Binding-site contacts:
Ligand atom N1 contacts residue PRO203 of chain 39.A at 3.8 Å.
Ligand atom N3 contacts residue PRO414 of chain 39.A at 4.2 Å.
Ligand atom C6 contacts residue VAL202 of chain 39.A at 4.2 Å (hydrophobic).
Ligand atom C4 contacts residue PRO203 of chain 39.A at 4.1 Å (hydrophobic).
Ligand atom C2' contacts residue PRO414 of chain 39.A at 3.8 Å (hydrophobic).
Ligand atom N4 contacts residue ASP201 of chain 39.A at 2.5 Å.
Ligand atom C5 contacts residue ASP201 of chain 39.A at 4.1 Å.
Ligand atom N6 contacts residue GLY420 of chain 39.A at 3.7 Å.
Ligand atom N6 contacts residue GLY422 of chain 39.A at 3.4 Å (h-bond).
Ligand atom C6 contacts residue GLY422 of chain 39.A at 3.8 Å.
Ligand atom N3 contacts residue ASP201 of chain 39.A at 4.1 Å.
Ligand atom C6 contacts residue PRO203 of chain 39.A at 4.0 Å (hydrophobic).
Ligand atom OP2 contacts residue ASP409 of chain 19.A at 3.2 Å (salt-bridge).
Ligand atom C2 contacts residue VAL202 of chain 39.A at 4.2 Å (hydrophobic).
Ligand atom C5 contacts residue PRO203 of chain 39.A at 3.9 Å (hydrophobic).
Ligand atom N1 contacts residue VAL202 of chain 39.A at 3.6 Å.
Ligand atom C6 contacts residue SER415 of chain 39.A at 4.1 Å.
Ligand atom C5 contacts residue PRO203 of chain 39.A at 4.0 Å (hydrophobic).
Ligand atom C2' contacts residue PRO203 of chain 39.A at 3.3 Å (hydrophobic).
Ligand atom C6 contacts residue PRO203 of chain 39.A at 4.0 Å (hydrophobic).
Ligand atom N6 contacts residue SER415 of chain 39.A at 3.6 Å.
Ligand atom C4 contacts residue VAL202 of chain 39.A at 3.7 Å (hydrophobic).
Ligand atom N7 contacts residue SER415 of chain 39.A at 4.0 Å.
Ligand atom N1 contacts residue PRO203 of chain 39.A at 4.1 Å.
Ligand atom C5 contacts residue SER415 of chain 39.A at 4.1 Å.
Ligand atom N6 contacts residue PHE421 of chain 39.A at 3.9 Å.
Ligand atom C8 contacts residue HIS413 of chain 39.A at 3.8 Å.
Ligand atom N7 contacts residue HIS413 of chain 39.A at 4.1 Å.
Ligand atom C5 contacts residue VAL202 of chain 39.A at 3.6 Å (hydrophobic).
Ligand atom C2 contacts residue GLY422 of chain 39.A at 3.3 Å.
Ligand atom N4 contacts residue VAL202 of chain 39.A at 2.9 Å (h-bond).
Ligand atom C4 contacts residue PRO203 of chain 39.A at 4.2 Å (hydrophobic).
Ligand atom C4 contacts residue ASP201 of chain 39.A at 3.7 Å.
Ligand atom N7 contacts residue PRO203 of chain 39.A at 4.2 Å.
Ligand atom N1 contacts residue GLY422 of chain 39.A at 3.0 Å (h-bond).
Ligand atom N7 contacts residue ASN392 of chain 39.A at 4.2 Å.
Ligand atom C2' contacts residue HIS413 of chain 39.A at 3.8 Å.
Ligand atom C2 contacts residue PRO203 of chain 39.A at 3.9 Å (hydrophobic).
Ligand atom C1' contacts residue PRO203 of chain 39.A at 4.1 Å (hydrophobic).
Ligand atom C5 contacts residue ARG91 of chain 39.A at 4.1 Å.

Sequence of chain 19.A:
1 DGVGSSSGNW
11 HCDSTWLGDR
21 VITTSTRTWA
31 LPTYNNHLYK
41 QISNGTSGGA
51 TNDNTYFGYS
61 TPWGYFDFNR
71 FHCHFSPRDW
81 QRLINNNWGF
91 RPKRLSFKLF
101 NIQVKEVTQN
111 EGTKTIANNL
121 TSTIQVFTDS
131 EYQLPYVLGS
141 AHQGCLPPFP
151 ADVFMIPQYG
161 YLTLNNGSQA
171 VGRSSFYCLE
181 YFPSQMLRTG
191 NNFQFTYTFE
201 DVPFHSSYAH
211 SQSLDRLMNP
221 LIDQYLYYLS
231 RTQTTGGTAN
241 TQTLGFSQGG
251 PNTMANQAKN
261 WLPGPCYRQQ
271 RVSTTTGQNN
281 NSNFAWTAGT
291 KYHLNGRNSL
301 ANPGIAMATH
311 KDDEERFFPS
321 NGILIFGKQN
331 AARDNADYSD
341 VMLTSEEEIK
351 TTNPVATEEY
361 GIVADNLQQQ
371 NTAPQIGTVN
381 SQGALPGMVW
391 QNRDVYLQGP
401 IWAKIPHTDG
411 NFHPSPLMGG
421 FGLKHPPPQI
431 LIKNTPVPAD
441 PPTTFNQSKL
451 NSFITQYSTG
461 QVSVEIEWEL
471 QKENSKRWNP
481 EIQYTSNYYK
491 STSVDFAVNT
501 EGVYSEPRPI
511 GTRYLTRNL

The small molecule below binds the protein below.
Small molecule (SMILES): Nc1ccn([C@H]2C[C@H](O[P](=O)(O)OC[C@H]3O[C@@H](n4cnc5c(N)ncnc54)C[C@@H]3O)[C@@H](COP(=O)(O)O)O2)c(=O)n1

Sequence of chain 39.A:
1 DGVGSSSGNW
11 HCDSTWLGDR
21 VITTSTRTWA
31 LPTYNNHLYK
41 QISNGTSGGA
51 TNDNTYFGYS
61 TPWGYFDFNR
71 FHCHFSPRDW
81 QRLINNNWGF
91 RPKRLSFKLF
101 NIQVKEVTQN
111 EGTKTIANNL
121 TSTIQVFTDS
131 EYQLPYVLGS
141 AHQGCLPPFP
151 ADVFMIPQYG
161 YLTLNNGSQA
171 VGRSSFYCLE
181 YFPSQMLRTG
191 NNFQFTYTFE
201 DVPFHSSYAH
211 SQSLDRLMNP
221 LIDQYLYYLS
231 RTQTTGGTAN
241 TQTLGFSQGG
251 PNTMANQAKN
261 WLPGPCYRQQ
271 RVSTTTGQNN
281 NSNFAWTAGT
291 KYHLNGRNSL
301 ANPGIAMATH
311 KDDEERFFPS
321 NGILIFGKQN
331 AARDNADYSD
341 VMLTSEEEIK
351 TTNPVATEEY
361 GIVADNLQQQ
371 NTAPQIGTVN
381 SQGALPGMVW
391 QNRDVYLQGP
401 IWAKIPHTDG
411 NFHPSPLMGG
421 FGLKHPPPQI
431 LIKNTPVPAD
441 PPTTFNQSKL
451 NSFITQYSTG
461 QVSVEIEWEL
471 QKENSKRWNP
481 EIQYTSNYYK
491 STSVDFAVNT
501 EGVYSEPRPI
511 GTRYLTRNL